Sequence of chain 1.A:
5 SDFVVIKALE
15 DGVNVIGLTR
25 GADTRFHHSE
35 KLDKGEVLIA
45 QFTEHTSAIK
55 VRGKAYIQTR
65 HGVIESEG

Sequence of chain 1.K:
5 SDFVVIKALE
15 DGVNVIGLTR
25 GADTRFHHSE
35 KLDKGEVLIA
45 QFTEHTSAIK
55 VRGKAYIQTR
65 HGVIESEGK

Binding-site contacts:
Ligand atom CH2 contacts residue ILE20 of chain 1.A at 4.0 Å (hydrophobic).
Ligand atom CA contacts residue THR28 of chain 1.K at 3.5 Å.
Ligand atom C contacts residue SER51 of chain 1.K at 3.6 Å.
Ligand atom CH2 contacts residue GLY21 of chain 1.A at 3.5 Å.
Ligand atom CA contacts residue GLY25 of chain 1.K at 3.6 Å.
Ligand atom N contacts residue THR28 of chain 1.K at 3.1 Å (h-bond).
Ligand atom OXT contacts residue HIS49 of chain 1.A at 4.0 Å.
Ligand atom CZ3 contacts residue HIS32 of chain 1.A at 4.0 Å.
Ligand atom CB contacts residue SER51 of chain 1.K at 3.8 Å.
Ligand atom CZ3 contacts residue GLY21 of chain 1.A at 3.6 Å.
Ligand atom OXT contacts residue THR50 of chain 1.A at 2.8 Å (h-bond).
Ligand atom CE2 contacts residue THR50 of chain 1.A at 4.0 Å.
Ligand atom CZ2 contacts residue ILE53 of chain 1.A at 3.8 Å (hydrophobic).
Ligand atom CD2 contacts residue THR50 of chain 1.A at 4.0 Å.
Ligand atom N contacts residue ASP27 of chain 1.K at 3.2 Å (salt-bridge).
Ligand atom CB contacts residue THR28 of chain 1.K at 3.3 Å.
Ligand atom OXT contacts residue THR47 of chain 1.A at 2.6 Å (h-bond).
Ligand atom CZ2 contacts residue THR50 of chain 1.A at 4.0 Å.
Ligand atom N contacts residue GLY25 of chain 1.K at 2.9 Å (h-bond).
Ligand atom CE3 contacts residue HIS31 of chain 1.A at 4.1 Å.
Ligand atom CD1 contacts residue SER51 of chain 1.K at 3.4 Å.
Ligand atom NE1 contacts residue ALA44 of chain 1.A at 3.9 Å.
Ligand atom C contacts residue THR50 of chain 1.A at 3.9 Å.
Ligand atom CD1 contacts residue GLN45 of chain 1.A at 3.7 Å.
Ligand atom CG contacts residue SER51 of chain 1.K at 4.0 Å.
Ligand atom C contacts residue THR47 of chain 1.A at 3.5 Å.
Ligand atom NE1 contacts residue GLN45 of chain 1.A at 2.9 Å (h-bond).
Ligand atom O contacts residue GLY25 of chain 1.K at 3.2 Å (h-bond).
Ligand atom CZ2 contacts residue ALA44 of chain 1.A at 4.0 Å (hydrophobic).
Ligand atom N contacts residue THR23 of chain 1.K at 2.8 Å (h-bond).
Ligand atom CE3 contacts residue HIS32 of chain 1.A at 4.1 Å.
Ligand atom C contacts residue GLY25 of chain 1.K at 3.5 Å.
Ligand atom O contacts residue ARG24 of chain 1.K at 3.6 Å.
Ligand atom O contacts residue SER51 of chain 1.K at 2.9 Å (h-bond).
Ligand atom CE2 contacts residue ALA44 of chain 1.A at 4.1 Å (hydrophobic).
Ligand atom O contacts residue THR47 of chain 1.A at 3.5 Å (h-bond).
Ligand atom CE2 contacts residue GLN45 of chain 1.A at 4.0 Å.
Ligand atom CB contacts residue THR23 of chain 1.K at 3.8 Å.
Ligand atom CD1 contacts residue ALA52 of chain 1.K at 4.0 Å (hydrophobic).
Ligand atom CA contacts residue THR23 of chain 1.K at 3.8 Å.

The small molecule below binds the protein below.
Small molecule (SMILES): N[C@@H](Cc1c[nH]c2ccccc12)C(=O)O